Binding-site contacts:
Ligand atom C3 contacts residue ASN471 of chain 1.C at 3.9 Å.
Ligand atom O5 contacts residue ASN471 of chain 1.C at 2.1 Å (h-bond).
Ligand atom C1 contacts residue ASN471 of chain 1.C at 1.4 Å.
Ligand atom C5 contacts residue THR473 of chain 1.C at 3.8 Å.
Ligand atom N2 contacts residue ASN471 of chain 1.C at 3.3 Å (h-bond).
Ligand atom C6 contacts residue VAL474 of chain 1.C at 4.4 Å (hydrophobic).
Ligand atom C4 contacts residue ASN471 of chain 1.C at 4.1 Å.
Ligand atom O7 contacts residue ASN471 of chain 1.C at 3.9 Å.
Ligand atom O5 contacts residue THR473 of chain 1.C at 3.4 Å.
Ligand atom C7 contacts residue ASN471 of chain 1.C at 3.8 Å.
Ligand atom C2 contacts residue ASN471 of chain 1.C at 2.6 Å.
Ligand atom C1 contacts residue THR473 of chain 1.C at 3.4 Å.
Ligand atom C5 contacts residue ASN471 of chain 1.C at 3.4 Å.
Ligand atom O6 contacts residue VAL474 of chain 1.C at 3.6 Å.
Ligand atom C6 contacts residue ASN471 of chain 1.C at 4.4 Å.
Ligand atom O6 contacts residue ASN471 of chain 1.C at 4.4 Å.
Ligand atom O5 contacts residue VAL474 of chain 1.C at 3.7 Å.
Ligand atom C6 contacts residue THR473 of chain 1.C at 4.3 Å.

The protein below binds the small molecule below.
Small molecule (SMILES): CC(=O)N[C@@H]1[C@@H](O)[C@H](O)[C@@H](CO)O[C@H]1O

Sequence of chain 1.C:
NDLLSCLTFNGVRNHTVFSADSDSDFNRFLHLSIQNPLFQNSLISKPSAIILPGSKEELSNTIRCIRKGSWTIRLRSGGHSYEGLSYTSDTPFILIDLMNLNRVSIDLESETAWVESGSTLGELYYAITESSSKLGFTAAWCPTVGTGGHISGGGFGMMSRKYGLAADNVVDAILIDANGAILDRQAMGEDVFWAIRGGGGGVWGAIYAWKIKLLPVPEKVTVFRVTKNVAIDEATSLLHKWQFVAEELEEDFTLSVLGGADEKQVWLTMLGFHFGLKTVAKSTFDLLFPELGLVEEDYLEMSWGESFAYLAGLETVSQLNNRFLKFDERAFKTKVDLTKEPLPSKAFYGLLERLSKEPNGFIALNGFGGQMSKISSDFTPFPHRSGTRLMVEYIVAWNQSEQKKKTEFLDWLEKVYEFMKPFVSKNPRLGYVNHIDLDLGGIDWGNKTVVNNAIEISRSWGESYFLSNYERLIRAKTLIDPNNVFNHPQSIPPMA